Sequence of chain 1.D:
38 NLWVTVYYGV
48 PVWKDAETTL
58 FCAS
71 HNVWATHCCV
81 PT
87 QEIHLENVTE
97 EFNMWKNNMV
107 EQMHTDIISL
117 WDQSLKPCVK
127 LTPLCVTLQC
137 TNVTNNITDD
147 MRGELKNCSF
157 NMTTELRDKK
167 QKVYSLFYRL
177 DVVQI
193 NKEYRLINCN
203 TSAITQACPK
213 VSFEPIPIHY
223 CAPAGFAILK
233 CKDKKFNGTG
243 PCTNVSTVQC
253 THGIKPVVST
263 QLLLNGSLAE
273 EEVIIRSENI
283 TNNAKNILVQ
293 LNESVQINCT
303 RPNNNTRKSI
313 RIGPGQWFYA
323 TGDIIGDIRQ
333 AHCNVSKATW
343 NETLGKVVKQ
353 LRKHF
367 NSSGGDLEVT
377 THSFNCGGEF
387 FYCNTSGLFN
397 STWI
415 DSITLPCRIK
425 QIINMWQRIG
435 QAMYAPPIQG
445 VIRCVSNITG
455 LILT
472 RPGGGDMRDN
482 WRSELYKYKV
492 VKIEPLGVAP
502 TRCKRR

Binding-site contacts:
Ligand atom C8 contacts residue ASN306 of chain 1.D at 3.6 Å.
Ligand atom C7 contacts residue ASN306 of chain 1.D at 3.4 Å.
Ligand atom C6 contacts residue ASN306 of chain 1.D at 4.3 Å.
Ligand atom C2 contacts residue ASN306 of chain 1.D at 2.5 Å.
Ligand atom O5 contacts residue ASN306 of chain 1.D at 2.5 Å (h-bond).
Ligand atom C5 contacts residue ILE327 of chain 1.D at 4.3 Å (hydrophobic).
Ligand atom C1 contacts residue ASN306 of chain 1.D at 1.5 Å.
Ligand atom C4 contacts residue ILE327 of chain 1.D at 4.0 Å (hydrophobic).
Ligand atom N2 contacts residue ASN306 of chain 1.D at 2.9 Å (h-bond).
Ligand atom C2 contacts residue ILE327 of chain 1.D at 3.8 Å (hydrophobic).
Ligand atom C4 contacts residue ASN306 of chain 1.D at 4.4 Å.
Ligand atom C8 contacts residue GLY328 of chain 1.D at 3.7 Å.
Ligand atom O7 contacts residue ASN306 of chain 1.D at 4.2 Å.
Ligand atom C8 contacts residue ILE327 of chain 1.D at 3.3 Å (hydrophobic).
Ligand atom C3 contacts residue ASN306 of chain 1.D at 3.9 Å.
Ligand atom O5 contacts residue ILE327 of chain 1.D at 3.8 Å.
Ligand atom C3 contacts residue ILE327 of chain 1.D at 4.4 Å (hydrophobic).
Ligand atom C5 contacts residue ASN306 of chain 1.D at 3.9 Å.
Ligand atom C1 contacts residue ILE327 of chain 1.D at 4.2 Å (hydrophobic).

The small molecule below binds the protein below.
Small molecule (SMILES): CC(=O)N[C@@H]1[C@@H](O)[C@H](O)[C@@H](CO)O[C@H]1O